Binding-site contacts:
Ligand atom CG contacts residue ASN64 of chain 1.A at 4.3 Å.
Ligand atom C contacts residue HIS61 of chain 1.A at 3.9 Å.
Ligand atom O contacts residue THR196 of chain 1.A at 4.4 Å.
Ligand atom CD2 contacts residue PHE127 of chain 1.A at 4.5 Å (hydrophobic).
Ligand atom OXT contacts residue ASN59 of chain 1.A at 3.1 Å (h-bond).
Ligand atom CA contacts residue ASN64 of chain 1.A at 3.4 Å.
Ligand atom CZ contacts residue PHE127 of chain 1.A at 4.4 Å (hydrophobic).
Ligand atom OH contacts residue GLN89 of chain 1.A at 2.8 Å (h-bond).
Ligand atom O contacts residue HIS61 of chain 1.A at 3.4 Å (h-bond).
Ligand atom OXT contacts residue ASN64 of chain 1.A at 3.7 Å.
Ligand atom CA contacts residue GLN89 of chain 1.A at 4.1 Å.
Ligand atom CE2 contacts residue PHE127 of chain 1.A at 4.0 Å (hydrophobic).
Ligand atom CE2 contacts residue GLN89 of chain 1.A at 4.1 Å.
Ligand atom O contacts residue ASN64 of chain 1.A at 3.9 Å.
Ligand atom OH contacts residue PHE127 of chain 1.A at 4.3 Å.
Ligand atom CZ contacts residue ILE88 of chain 1.A at 3.5 Å (hydrophobic).
Ligand atom C contacts residue ASN64 of chain 1.A at 3.4 Å.
Ligand atom CD2 contacts residue GLN89 of chain 1.A at 3.7 Å.
Ligand atom OXT contacts residue HIS61 of chain 1.A at 3.6 Å (h-bond).
Ligand atom O contacts residue ASN59 of chain 1.A at 3.9 Å.
Ligand atom CB contacts residue ASN64 of chain 1.A at 3.6 Å.
Ligand atom CE2 contacts residue ILE88 of chain 1.A at 4.0 Å (hydrophobic).
Ligand atom C contacts residue ASN59 of chain 1.A at 3.7 Å.

The small molecule below binds the protein below.
Small molecule (SMILES): O=C(O)/C=C/c1ccccc1O

Sequence of chain 1.A:
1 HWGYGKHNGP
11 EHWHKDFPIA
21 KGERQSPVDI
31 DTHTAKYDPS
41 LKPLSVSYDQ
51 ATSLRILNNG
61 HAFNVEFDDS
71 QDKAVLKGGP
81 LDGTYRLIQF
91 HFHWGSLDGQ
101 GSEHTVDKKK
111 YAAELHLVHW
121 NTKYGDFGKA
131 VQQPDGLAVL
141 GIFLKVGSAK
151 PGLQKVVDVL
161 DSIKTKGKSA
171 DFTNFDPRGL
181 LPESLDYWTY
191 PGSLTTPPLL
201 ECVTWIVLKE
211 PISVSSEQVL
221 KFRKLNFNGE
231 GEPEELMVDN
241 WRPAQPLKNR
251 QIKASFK